A protein and the small-molecule ligand that binds it are described below.
Small molecule (SMILES): COC(=O)CSc1nnc(N)s1

Binding-site contacts:
Ligand atom O1 contacts residue THR177 of chain 1.A at 4.1 Å.
Ligand atom N1 contacts residue ARG175 of chain 1.A at 3.3 Å.
Ligand atom N1 contacts residue SER174 of chain 1.A at 3.9 Å.
Ligand atom C3 contacts residue LEU178 of chain 1.A at 4.4 Å (hydrophobic).
Ligand atom S1 contacts residue SER174 of chain 1.A at 4.2 Å.
Ligand atom C2 contacts residue SER174 of chain 1.A at 3.9 Å.
Ligand atom N2 contacts residue THR171 of chain 1.A at 3.5 Å.
Ligand atom C4 contacts residue ARG224 of chain 1.A at 4.3 Å.
Ligand atom N1 contacts residue GLU220 of chain 1.A at 2.8 Å (salt-bridge).
Ligand atom N contacts residue LEU178 of chain 1.A at 3.6 Å.
Ligand atom C1 contacts residue LEU178 of chain 1.A at 4.1 Å (hydrophobic).
Ligand atom C3 contacts residue SER174 of chain 1.A at 3.8 Å.
Ligand atom N contacts residue GLU220 of chain 1.A at 4.0 Å.
Ligand atom C3 contacts residue ARG224 of chain 1.A at 3.4 Å.
Ligand atom N2 contacts residue ARG175 of chain 1.A at 4.1 Å.
Ligand atom N2 contacts residue GLU220 of chain 1.A at 2.6 Å (salt-bridge).
Ligand atom N contacts residue ARG224 of chain 1.A at 3.7 Å.
Ligand atom O contacts residue SER174 of chain 1.A at 4.2 Å.
Ligand atom C1 contacts residue SER174 of chain 1.A at 3.5 Å.
Ligand atom S contacts residue ARG224 of chain 1.A at 3.7 Å.
Ligand atom N1 contacts residue LEU178 of chain 1.A at 4.2 Å.
Ligand atom C3 contacts residue ARG175 of chain 1.A at 4.3 Å.
Ligand atom C contacts residue LEU178 of chain 1.A at 3.6 Å (hydrophobic).
Ligand atom C2 contacts residue ARG224 of chain 1.A at 4.3 Å.
Ligand atom C2 contacts residue LEU178 of chain 1.A at 3.8 Å (hydrophobic).
Ligand atom C contacts residue ILE251 of chain 1.A at 2.8 Å (hydrophobic).
Ligand atom O contacts residue LEU178 of chain 1.A at 4.1 Å.
Ligand atom N contacts residue SER174 of chain 1.A at 3.5 Å (h-bond).
Ligand atom O1 contacts residue SER174 of chain 1.A at 3.2 Å.
Ligand atom C4 contacts residue ARG175 of chain 1.A at 4.1 Å.
Ligand atom C4 contacts residue GLU220 of chain 1.A at 3.0 Å.
Ligand atom O contacts residue THR177 of chain 1.A at 4.4 Å.
Ligand atom S contacts residue SER174 of chain 1.A at 4.0 Å.
Ligand atom S1 contacts residue ARG224 of chain 1.A at 3.9 Å.
Ligand atom O contacts residue ILE251 of chain 1.A at 3.9 Å.
Ligand atom C4 contacts residue THR171 of chain 1.A at 4.2 Å.
Ligand atom C contacts residue LEU252 of chain 1.A at 4.3 Å (hydrophobic).
Ligand atom O contacts residue LEU252 of chain 1.A at 4.0 Å.
Ligand atom N contacts residue ARG175 of chain 1.A at 3.6 Å.
Ligand atom N1 contacts residue ARG224 of chain 1.A at 4.2 Å.

Sequence of chain 1.A:
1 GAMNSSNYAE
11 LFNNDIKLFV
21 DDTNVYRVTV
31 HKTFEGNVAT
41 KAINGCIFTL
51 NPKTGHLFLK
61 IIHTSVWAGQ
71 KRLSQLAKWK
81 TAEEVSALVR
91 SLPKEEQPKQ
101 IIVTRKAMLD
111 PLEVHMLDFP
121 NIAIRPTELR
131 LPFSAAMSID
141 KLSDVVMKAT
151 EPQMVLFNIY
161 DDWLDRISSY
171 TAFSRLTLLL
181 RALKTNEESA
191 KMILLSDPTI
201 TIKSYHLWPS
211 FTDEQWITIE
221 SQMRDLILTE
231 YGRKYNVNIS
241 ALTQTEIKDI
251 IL